Sequence of chain 1.G:
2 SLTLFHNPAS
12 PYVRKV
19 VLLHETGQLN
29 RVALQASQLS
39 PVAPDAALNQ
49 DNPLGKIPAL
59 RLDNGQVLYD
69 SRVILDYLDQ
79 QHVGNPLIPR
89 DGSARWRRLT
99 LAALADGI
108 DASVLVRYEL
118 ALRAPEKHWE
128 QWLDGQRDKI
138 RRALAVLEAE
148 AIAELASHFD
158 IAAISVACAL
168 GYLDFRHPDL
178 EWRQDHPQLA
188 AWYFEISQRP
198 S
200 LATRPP

Sequence of chain 1.E:
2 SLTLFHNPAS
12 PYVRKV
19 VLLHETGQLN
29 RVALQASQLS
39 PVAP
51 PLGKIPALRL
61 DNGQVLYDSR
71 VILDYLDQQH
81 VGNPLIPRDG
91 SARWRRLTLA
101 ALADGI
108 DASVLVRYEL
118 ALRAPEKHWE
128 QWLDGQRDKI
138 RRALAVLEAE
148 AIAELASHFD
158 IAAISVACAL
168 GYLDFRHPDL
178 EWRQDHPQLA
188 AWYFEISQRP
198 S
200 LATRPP

Binding-site contacts:
Ligand atom O32 contacts residue LEU37 of chain 1.E at 3.5 Å.
Ligand atom C10 contacts residue TYR169 of chain 1.E at 3.4 Å (hydrophobic).
Ligand atom O12 contacts residue TYR169 of chain 1.E at 2.5 Å (h-bond).
Ligand atom O2 contacts residue ILE55 of chain 1.E at 3.8 Å.
Ligand atom O31 contacts residue LYS136 of chain 1.G at 3.5 Å (salt-bridge).
Ligand atom CB2 contacts residue SER11 of chain 1.E at 3.8 Å.
Ligand atom N2 contacts residue ILE55 of chain 1.E at 3.4 Å (h-bond).
Ligand atom CA1 contacts residue ASP68 of chain 1.E at 3.7 Å.
Ligand atom O02 contacts residue ASP68 of chain 1.E at 3.3 Å.
Ligand atom O01 contacts residue SER69 of chain 1.E at 2.5 Å (h-bond).
Ligand atom O32 contacts residue PRO39 of chain 1.E at 3.2 Å.
Ligand atom O11 contacts residue ALA10 of chain 1.E at 3.8 Å.
Ligand atom O02 contacts residue SER69 of chain 1.E at 2.9 Å (h-bond).
Ligand atom O01 contacts residue TYR13 of chain 1.E at 3.3 Å.
Ligand atom O12 contacts residue ARG173 of chain 1.E at 3.0 Å (salt-bridge).
Ligand atom O31 contacts residue PRO39 of chain 1.E at 3.4 Å.
Ligand atom N2 contacts residue TYR13 of chain 1.E at 3.5 Å.
Ligand atom C09 contacts residue TYR169 of chain 1.E at 3.5 Å (hydrophobic).
Ligand atom CB1 contacts residue TYR13 of chain 1.E at 3.7 Å (hydrophobic).
Ligand atom CA3 contacts residue LEU37 of chain 1.E at 3.5 Å (hydrophobic).
Ligand atom C08 contacts residue SER11 of chain 1.E at 3.5 Å.
Ligand atom SG2 contacts residue SER11 of chain 1.E at 3.5 Å (h-bond).
Ligand atom O11 contacts residue ARG173 of chain 1.E at 3.1 Å (salt-bridge).
Ligand atom O32 contacts residue LYS136 of chain 1.G at 2.4 Å (salt-bridge).
Ligand atom CG1 contacts residue TYR13 of chain 1.E at 3.3 Å (hydrophobic).
Ligand atom CD1 contacts residue TYR13 of chain 1.E at 3.3 Å (hydrophobic).
Ligand atom O01 contacts residue ASP68 of chain 1.E at 3.7 Å.
Ligand atom C3 contacts residue PRO39 of chain 1.E at 3.5 Å (hydrophobic).
Ligand atom N1 contacts residue ASP68 of chain 1.E at 3.0 Å (salt-bridge).
Ligand atom O32 contacts residue SER38 of chain 1.E at 3.5 Å.
Ligand atom OE1 contacts residue TYR13 of chain 1.E at 3.5 Å.
Ligand atom C1 contacts residue SER69 of chain 1.E at 3.4 Å.
Ligand atom N3 contacts residue TYR115 of chain 1.E at 2.9 Å (h-bond).
Ligand atom CA3 contacts residue TYR115 of chain 1.E at 3.6 Å (hydrophobic).
Ligand atom SG2 contacts residue PRO12 of chain 1.E at 3.7 Å.
Ligand atom C1 contacts residue ASP68 of chain 1.E at 3.5 Å.
Ligand atom C08 contacts residue PRO12 of chain 1.E at 3.8 Å (hydrophobic).
Ligand atom O02 contacts residue PRO56 of chain 1.E at 3.5 Å.
Ligand atom CG1 contacts residue ILE55 of chain 1.E at 3.6 Å (hydrophobic).
Ligand atom C3 contacts residue LYS136 of chain 1.G at 3.2 Å.

The small molecule below binds the protein below.
Small molecule (SMILES): N[C@@H](CCC(=O)N[C@@H](CSCCC(=O)O)C(=O)NCC(=O)O)C(=O)O